Binding-site contacts:
Ligand atom C6 contacts residue VAL111 of chain 1.A at 4.1 Å (hydrophobic).
Ligand atom C3 contacts residue PHE153 of chain 1.A at 4.3 Å (hydrophobic).
Ligand atom C1' contacts residue LEU133 of chain 1.A at 3.8 Å (hydrophobic).
Ligand atom C2 contacts residue VAL111 of chain 1.A at 3.5 Å (hydrophobic).
Ligand atom C1' contacts residue LEU121 of chain 1.A at 4.0 Å (hydrophobic).
Ligand atom C2 contacts residue GLU102 of chain 1.A at 3.3 Å.
Ligand atom C1 contacts residue VAL111 of chain 1.A at 3.6 Å (hydrophobic).
Ligand atom C6 contacts residue LEU118 of chain 1.A at 3.1 Å (hydrophobic).
Ligand atom C1' contacts residue GLU102 of chain 1.A at 2.9 Å.
Ligand atom C4' contacts residue ALA99 of chain 1.A at 3.6 Å (hydrophobic).
Ligand atom C5 contacts residue LEU121 of chain 1.A at 4.2 Å (hydrophobic).
Ligand atom C1 contacts residue LEU118 of chain 1.A at 4.2 Å (hydrophobic).
Ligand atom C2 contacts residue PHE153 of chain 1.A at 3.7 Å (hydrophobic).
Ligand atom C4' contacts residue ILE78 of chain 1.A at 4.2 Å (hydrophobic).
Ligand atom C4 contacts residue LEU84 of chain 1.A at 4.4 Å (hydrophobic).
Ligand atom C1 contacts residue PHE153 of chain 1.A at 3.9 Å (hydrophobic).
Ligand atom C3 contacts residue ALA99 of chain 1.A at 3.4 Å (hydrophobic).
Ligand atom C6 contacts residue LEU121 of chain 1.A at 3.4 Å (hydrophobic).
Ligand atom C4' contacts residue LEU84 of chain 1.A at 4.0 Å (hydrophobic).
Ligand atom C3 contacts residue VAL111 of chain 1.A at 3.8 Å (hydrophobic).
Ligand atom C3 contacts residue VAL103 of chain 1.A at 4.1 Å (hydrophobic).
Ligand atom C4 contacts residue ALA99 of chain 1.A at 3.6 Å (hydrophobic).
Ligand atom C5 contacts residue LEU118 of chain 1.A at 3.4 Å (hydrophobic).
Ligand atom C1 contacts residue LEU121 of chain 1.A at 4.0 Å (hydrophobic).
Ligand atom C1' contacts residue VAL111 of chain 1.A at 4.2 Å (hydrophobic).
Ligand atom C1' contacts residue PHE153 of chain 1.A at 4.2 Å (hydrophobic).
Ligand atom C5 contacts residue VAL87 of chain 1.A at 4.1 Å (hydrophobic).
Ligand atom C2 contacts residue ALA99 of chain 1.A at 4.0 Å (hydrophobic).
Ligand atom C4 contacts residue VAL111 of chain 1.A at 4.2 Å (hydrophobic).
Ligand atom C1 contacts residue GLU102 of chain 1.A at 3.5 Å.
Ligand atom C5 contacts residue LEU84 of chain 1.A at 4.3 Å (hydrophobic).
Ligand atom C5 contacts residue VAL111 of chain 1.A at 4.4 Å (hydrophobic).
Ligand atom C1' contacts residue VAL117 of chain 1.A at 4.0 Å (hydrophobic).
Ligand atom C4' contacts residue TYR88 of chain 1.A at 4.2 Å (hydrophobic).
Ligand atom C1' contacts residue PHE114 of chain 1.A at 4.5 Å (hydrophobic).

The protein below binds the small molecule below.
Small molecule (SMILES): Cc1ccc(C)cc1

Sequence of chain 1.A:
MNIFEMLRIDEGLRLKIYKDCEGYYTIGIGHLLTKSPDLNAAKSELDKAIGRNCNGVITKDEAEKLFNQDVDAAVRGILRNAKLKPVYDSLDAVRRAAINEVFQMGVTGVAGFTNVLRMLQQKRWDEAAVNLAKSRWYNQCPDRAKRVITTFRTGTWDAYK